The protein below binds the small molecule below.
Small molecule (SMILES): NCCNC(=O)c1ccnc(-c2cc(C(=O)O)ccn2)c1

Sequence of chain 1.B:
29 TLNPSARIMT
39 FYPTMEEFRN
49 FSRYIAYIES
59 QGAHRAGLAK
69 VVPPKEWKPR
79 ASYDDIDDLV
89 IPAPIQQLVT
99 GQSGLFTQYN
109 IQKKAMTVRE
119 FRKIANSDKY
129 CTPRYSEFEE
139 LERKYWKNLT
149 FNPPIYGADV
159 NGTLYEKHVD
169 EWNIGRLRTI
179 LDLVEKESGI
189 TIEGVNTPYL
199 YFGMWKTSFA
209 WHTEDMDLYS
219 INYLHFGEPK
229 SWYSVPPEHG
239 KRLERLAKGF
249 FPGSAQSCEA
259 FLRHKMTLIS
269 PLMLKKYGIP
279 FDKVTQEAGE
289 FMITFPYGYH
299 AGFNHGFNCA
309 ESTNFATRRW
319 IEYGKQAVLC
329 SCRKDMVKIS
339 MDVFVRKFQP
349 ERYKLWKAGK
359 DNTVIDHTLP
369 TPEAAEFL

Binding-site contacts:
Ligand atom C05 contacts residue PHE207 of chain 1.B at 3.6 Å (hydrophobic).
Ligand atom C04 contacts residue TRP230 of chain 1.B at 3.8 Å (hydrophobic).
Ligand atom O01 contacts residue TYR154 of chain 1.B at 3.2 Å (h-bond).
Ligand atom O21 contacts residue TYR154 of chain 1.B at 2.5 Å (h-bond).
Ligand atom C02 contacts residue PHE207 of chain 1.B at 3.7 Å (hydrophobic).
Ligand atom O21 contacts residue PHE207 of chain 1.B at 3.8 Å.
Ligand atom N06 contacts residue HIS210 of chain 1.B at 3.4 Å (h-bond).
Ligand atom C07 contacts residue NI1 of chain 1.K at 2.9 Å.
Ligand atom C03 contacts residue PHE207 of chain 1.B at 3.7 Å (hydrophobic).
Ligand atom C02 contacts residue LYS228 of chain 1.B at 3.7 Å.
Ligand atom C14 contacts residue ASP157 of chain 1.B at 3.4 Å.
Ligand atom C08 contacts residue NI1 of chain 1.K at 2.9 Å.
Ligand atom N06 contacts residue HIS298 of chain 1.B at 3.4 Å (h-bond).
Ligand atom C11 contacts residue TYR199 of chain 1.B at 3.8 Å (hydrophobic).
Ligand atom C18 contacts residue HIS210 of chain 1.B at 3.4 Å.
Ligand atom C02 contacts residue TYR154 of chain 1.B at 3.1 Å (hydrophobic).
Ligand atom C09 contacts residue TYR199 of chain 1.B at 3.6 Å (hydrophobic).
Ligand atom N06 contacts residue NI1 of chain 1.K at 2.2 Å (h-bond).
Ligand atom C13 contacts residue TYR197 of chain 1.B at 3.9 Å (hydrophobic).
Ligand atom C07 contacts residue HIS210 of chain 1.B at 3.6 Å.
Ligand atom N19 contacts residue GLU212 of chain 1.B at 3.1 Å (salt-bridge).
Ligand atom N19 contacts residue NI1 of chain 1.K at 2.1 Å (h-bond).
Ligand atom O01 contacts residue ASN220 of chain 1.B at 3.7 Å.
Ligand atom C18 contacts residue NI1 of chain 1.K at 3.2 Å.
Ligand atom C13 contacts residue ASP157 of chain 1.B at 3.4 Å.
Ligand atom N19 contacts residue HIS210 of chain 1.B at 2.9 Å (h-bond).
Ligand atom N15 contacts residue ASP157 of chain 1.B at 2.8 Å (salt-bridge).
Ligand atom C10 contacts residue LYS263 of chain 1.B at 3.6 Å.
Ligand atom C17 contacts residue LYS263 of chain 1.B at 3.5 Å.
Ligand atom C04 contacts residue PHE207 of chain 1.B at 3.5 Å (hydrophobic).
Ligand atom C05 contacts residue TRP230 of chain 1.B at 3.6 Å (hydrophobic).
Ligand atom C05 contacts residue NI1 of chain 1.K at 3.2 Å.
Ligand atom C05 contacts residue HIS298 of chain 1.B at 3.7 Å.
Ligand atom C18 contacts residue GLU212 of chain 1.B at 3.0 Å.
Ligand atom O01 contacts residue LYS228 of chain 1.B at 2.6 Å (salt-bridge).
Ligand atom C08 contacts residue HIS210 of chain 1.B at 3.2 Å.
Ligand atom O16 contacts residue ASP157 of chain 1.B at 3.7 Å.
Ligand atom O16 contacts residue LYS263 of chain 1.B at 3.8 Å.
Ligand atom C11 contacts residue LYS263 of chain 1.B at 3.5 Å.
Ligand atom O21 contacts residue TYR199 of chain 1.B at 3.7 Å.